Binding-site contacts:
Ligand atom C1 contacts residue ASN192 of chain 1.A at 3.8 Å.
Ligand atom C8 contacts residue HIS94 of chain 1.A at 3.4 Å.
Ligand atom C9 contacts residue ASP96 of chain 1.A at 4.3 Å.
Ligand atom C8 contacts residue ASP96 of chain 1.A at 3.3 Å.
Ligand atom O3 contacts residue VAL45 of chain 1.A at 4.0 Å.
Ligand atom O2 contacts residue HIS222 of chain 1.A at 3.5 Å.
Ligand atom C10 contacts residue PHE42 of chain 1.A at 4.2 Å (hydrophobic).
Ligand atom S1 contacts residue HIS94 of chain 1.A at 3.5 Å (h-bond).
Ligand atom S1 contacts residue ZN1 of chain 1.F at 2.3 Å.
Ligand atom C2 contacts residue PHE42 of chain 1.A at 4.0 Å (hydrophobic).
Ligand atom C8 contacts residue ZN1 of chain 1.G at 3.3 Å.
Ligand atom C8 contacts residue ZN1 of chain 1.F at 3.1 Å.
Ligand atom S1 contacts residue ZN1 of chain 1.G at 2.3 Å.
Ligand atom S1 contacts residue CYS180 of chain 1.A at 3.9 Å.
Ligand atom C3 contacts residue VAL45 of chain 1.A at 3.8 Å (hydrophobic).
Ligand atom C2 contacts residue MET39 of chain 1.A at 3.9 Å (hydrophobic).
Ligand atom C4 contacts residue VAL45 of chain 1.A at 3.8 Å (hydrophobic).
Ligand atom N1 contacts residue MET39 of chain 1.A at 3.8 Å.
Ligand atom C9 contacts residue MET39 of chain 1.A at 4.0 Å (hydrophobic).
Ligand atom C3 contacts residue MET39 of chain 1.A at 3.8 Å (hydrophobic).
Ligand atom C7 contacts residue ASP96 of chain 1.A at 3.8 Å.
Ligand atom C1 contacts residue PHE42 of chain 1.A at 3.8 Å (hydrophobic).
Ligand atom C5 contacts residue PHE42 of chain 1.A at 4.0 Å (hydrophobic).
Ligand atom S1 contacts residue HIS222 of chain 1.A at 3.8 Å.
Ligand atom C6 contacts residue MET39 of chain 1.A at 4.0 Å (hydrophobic).
Ligand atom C6 contacts residue ASN192 of chain 1.A at 3.9 Å.
Ligand atom C3 contacts residue HIS222 of chain 1.A at 4.0 Å.
Ligand atom C3 contacts residue TRP65 of chain 1.A at 4.1 Å (hydrophobic).
Ligand atom C10 contacts residue GLY191 of chain 1.A at 4.1 Å.
Ligand atom O3 contacts residue PHE42 of chain 1.A at 3.9 Å.
Ligand atom O1 contacts residue ASN192 of chain 1.A at 2.9 Å (h-bond).
Ligand atom C2 contacts residue ASN192 of chain 1.A at 3.9 Å.
Ligand atom C7 contacts residue ZN1 of chain 1.G at 3.8 Å.
Ligand atom C9 contacts residue TRP65 of chain 1.A at 3.5 Å (hydrophobic).
Ligand atom S1 contacts residue ASP96 of chain 1.A at 3.5 Å (salt-bridge).
Ligand atom O1 contacts residue MET39 of chain 1.A at 4.0 Å.
Ligand atom S1 contacts residue HIS161 of chain 1.A at 3.3 Å (h-bond).
Ligand atom C7 contacts residue TRP65 of chain 1.A at 4.1 Å (hydrophobic).
Ligand atom C4 contacts residue HIS222 of chain 1.A at 3.5 Å.
Ligand atom S1 contacts residue HIS92 of chain 1.A at 4.1 Å.

Sequence of chain 1.A:
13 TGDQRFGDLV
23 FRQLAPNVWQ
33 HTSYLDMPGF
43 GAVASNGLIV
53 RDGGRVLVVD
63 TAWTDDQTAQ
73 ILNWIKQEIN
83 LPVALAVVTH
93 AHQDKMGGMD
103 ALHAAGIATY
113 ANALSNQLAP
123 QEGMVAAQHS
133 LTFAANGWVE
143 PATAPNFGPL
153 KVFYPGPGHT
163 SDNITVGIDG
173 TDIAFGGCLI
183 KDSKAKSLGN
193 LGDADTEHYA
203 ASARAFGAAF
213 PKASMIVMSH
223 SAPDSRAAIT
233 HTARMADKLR

The small molecule below binds the protein below.
Small molecule (SMILES): C[C@H](CS)C(=O)N1CCC(CC(=O)O)CC1